A protein and the small-molecule ligand that binds it are described below.
Small molecule (SMILES): Nc1ncnc2c1ncn2[C@@H]1O[C@H](CO[P](=O)(O)O[P](=O)(O)NP(=O)(O)O)[C@@H](O)[C@H]1O

Sequence of chain 1.A:
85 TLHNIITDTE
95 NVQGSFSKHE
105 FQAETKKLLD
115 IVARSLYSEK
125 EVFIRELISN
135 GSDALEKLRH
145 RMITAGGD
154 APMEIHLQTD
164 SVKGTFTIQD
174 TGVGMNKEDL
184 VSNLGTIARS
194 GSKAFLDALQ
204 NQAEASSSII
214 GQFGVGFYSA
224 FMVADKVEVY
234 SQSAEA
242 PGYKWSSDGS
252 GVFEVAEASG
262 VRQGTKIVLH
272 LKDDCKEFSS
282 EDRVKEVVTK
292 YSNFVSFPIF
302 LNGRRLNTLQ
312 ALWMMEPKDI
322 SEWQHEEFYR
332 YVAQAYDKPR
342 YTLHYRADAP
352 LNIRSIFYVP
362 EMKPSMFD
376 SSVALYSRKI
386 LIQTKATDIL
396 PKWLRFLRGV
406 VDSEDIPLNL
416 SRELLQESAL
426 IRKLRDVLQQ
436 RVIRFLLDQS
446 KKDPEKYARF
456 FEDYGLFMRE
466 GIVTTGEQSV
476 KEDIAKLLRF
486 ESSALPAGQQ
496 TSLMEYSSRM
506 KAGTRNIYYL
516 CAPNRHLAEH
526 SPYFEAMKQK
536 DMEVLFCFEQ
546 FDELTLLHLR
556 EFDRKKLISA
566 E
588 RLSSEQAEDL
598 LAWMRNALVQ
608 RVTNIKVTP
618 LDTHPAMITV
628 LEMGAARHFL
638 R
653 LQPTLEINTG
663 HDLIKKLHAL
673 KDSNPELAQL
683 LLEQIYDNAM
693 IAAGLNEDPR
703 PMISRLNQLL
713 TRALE

Binding-site contacts:
Ligand atom O1G contacts residue GLY217 of chain 1.A at 3.0 Å (h-bond).
Ligand atom O1A contacts residue ASN134 of chain 1.A at 2.9 Å (h-bond).
Ligand atom O2A contacts residue PHE220 of chain 1.A at 3.0 Å (h-bond).
Ligand atom O3' contacts residue SER195 of chain 1.A at 3.0 Å (h-bond).
Ligand atom O3A contacts residue GLY217 of chain 1.A at 3.1 Å.
Ligand atom N6 contacts residue ASP173 of chain 1.A at 2.9 Å (salt-bridge).
Ligand atom O1A contacts residue MG1 of chain 1.D at 2.2 Å.
Ligand atom PG contacts residue MG1 of chain 1.D at 3.4 Å.
Ligand atom PG contacts residue PHE216 of chain 1.A at 3.4 Å.
Ligand atom N3B contacts residue GLY217 of chain 1.A at 3.0 Å (h-bond).
Ligand atom O2A contacts residue GLY217 of chain 1.A at 3.5 Å.
Ligand atom O2' contacts residue GLY194 of chain 1.A at 3.4 Å.
Ligand atom O2B contacts residue ASN134 of chain 1.A at 2.9 Å (h-bond).
Ligand atom N1 contacts residue ALA138 of chain 1.A at 3.4 Å.
Ligand atom O2A contacts residue VAL218 of chain 1.A at 3.5 Å (h-bond).
Ligand atom N1 contacts residue THR266 of chain 1.A at 3.3 Å (h-bond).
Ligand atom O3' contacts residue GLY194 of chain 1.A at 3.0 Å (h-bond).
Ligand atom O3G contacts residue GLY214 of chain 1.A at 3.5 Å.
Ligand atom PG contacts residue GLN215 of chain 1.A at 3.5 Å.
Ligand atom O1G contacts residue VAL218 of chain 1.A at 2.8 Å (h-bond).
Ligand atom O2G contacts residue MG1 of chain 1.D at 2.1 Å.
Ligand atom O2A contacts residue GLY219 of chain 1.A at 3.3 Å (h-bond).
Ligand atom O3A contacts residue MG1 of chain 1.D at 3.6 Å.
Ligand atom N3B contacts residue GLN215 of chain 1.A at 3.0 Å (h-bond).
Ligand atom PA contacts residue MG1 of chain 1.D at 3.4 Å.
Ligand atom PB contacts residue MG1 of chain 1.D at 3.2 Å.
Ligand atom N3B contacts residue PHE216 of chain 1.A at 3.2 Å (h-bond).
Ligand atom O1B contacts residue SER193 of chain 1.A at 2.5 Å (h-bond).
Ligand atom O3G contacts residue PHE216 of chain 1.A at 2.9 Å (h-bond).
Ligand atom PG contacts residue GLY217 of chain 1.A at 3.5 Å.
Ligand atom O3G contacts residue GLN215 of chain 1.A at 2.7 Å (h-bond).
Ligand atom O1G contacts residue GLY219 of chain 1.A at 2.9 Å (h-bond).
Ligand atom O2' contacts residue ASN186 of chain 1.A at 3.4 Å (h-bond).
Ligand atom O3G contacts residue ARG417 of chain 1.A at 2.6 Å (salt-bridge).
Ligand atom O2G contacts residue GLU130 of chain 1.A at 3.5 Å (salt-bridge).
Ligand atom N7 contacts residue ASN134 of chain 1.A at 3.4 Å.
Ligand atom O2B contacts residue MG1 of chain 1.D at 2.1 Å.
Ligand atom N3B contacts residue GLY214 of chain 1.A at 3.5 Å.
Ligand atom O1A contacts residue PHE220 of chain 1.A at 3.2 Å (h-bond).
Ligand atom O4' contacts residue ASN186 of chain 1.A at 3.3 Å.